The protein below binds the small molecule below.
Small molecule (SMILES): CC(=O)N[C@@H]1[C@@H](O)[C@H](O)[C@@H](CO)O[C@H]1O

Sequence of chain 2.A:
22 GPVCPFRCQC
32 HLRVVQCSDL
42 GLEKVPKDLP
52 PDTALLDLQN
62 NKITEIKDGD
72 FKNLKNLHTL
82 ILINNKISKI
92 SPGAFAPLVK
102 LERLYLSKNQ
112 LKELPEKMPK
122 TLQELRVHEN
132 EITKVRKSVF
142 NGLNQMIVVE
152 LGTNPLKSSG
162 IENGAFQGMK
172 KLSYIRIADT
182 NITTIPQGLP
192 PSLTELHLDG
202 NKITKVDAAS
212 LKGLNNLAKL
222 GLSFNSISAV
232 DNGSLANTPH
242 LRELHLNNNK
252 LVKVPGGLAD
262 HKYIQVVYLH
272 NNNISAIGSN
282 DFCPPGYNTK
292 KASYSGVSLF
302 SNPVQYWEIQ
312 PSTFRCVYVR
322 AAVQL

Binding-site contacts:
Ligand atom C2 contacts residue PRO156 of chain 2.A at 4.4 Å (hydrophobic).
Ligand atom O7 contacts residue ASN155 of chain 2.A at 3.7 Å.
Ligand atom N2 contacts residue ASN182 of chain 2.A at 2.8 Å (h-bond).
Ligand atom C3 contacts residue ASN182 of chain 2.A at 3.8 Å.
Ligand atom O5 contacts residue PRO156 of chain 2.A at 4.2 Å.
Ligand atom C4 contacts residue ASN182 of chain 2.A at 4.2 Å.
Ligand atom O7 contacts residue PRO156 of chain 2.A at 3.4 Å.
Ligand atom O7 contacts residue ASN182 of chain 2.A at 3.6 Å (h-bond).
Ligand atom O6 contacts residue LYS158 of chain 2.A at 4.3 Å.
Ligand atom C2 contacts residue ASN182 of chain 2.A at 2.4 Å.
Ligand atom C8 contacts residue ASN182 of chain 2.A at 4.3 Å.
Ligand atom C1 contacts residue PRO156 of chain 2.A at 4.3 Å (hydrophobic).
Ligand atom C7 contacts residue ASN182 of chain 2.A at 3.5 Å.
Ligand atom O5 contacts residue ASN182 of chain 2.A at 2.4 Å (h-bond).
Ligand atom C1 contacts residue ASN182 of chain 2.A at 1.4 Å.
Ligand atom C7 contacts residue PRO156 of chain 2.A at 4.5 Å (hydrophobic).
Ligand atom C8 contacts residue ASP180 of chain 2.A at 4.3 Å.
Ligand atom C5 contacts residue ASN182 of chain 2.A at 3.7 Å.
Ligand atom N2 contacts residue LYS203 of chain 2.A at 4.3 Å.